Binding-site contacts:
Ligand atom N contacts residue ASN180 of chain 1.A at 3.0 Å (h-bond).
Ligand atom CB contacts residue ASN231 of chain 1.A at 3.6 Å.
Ligand atom CB contacts residue ASN231 of chain 1.A at 3.6 Å.
Ligand atom O contacts residue LYS127 of chain 1.A at 2.8 Å (salt-bridge).
Ligand atom CA contacts residue ASN180 of chain 1.A at 3.2 Å.
Ligand atom CZ contacts residue ARG65 of chain 1.A at 3.6 Å.
Ligand atom O2P contacts residue LYS54 of chain 1.A at 3.9 Å.
Ligand atom CG2 contacts residue ARG134 of chain 1.A at 3.8 Å.
Ligand atom CA contacts residue LEU179 of chain 1.A at 3.7 Å (hydrophobic).
Ligand atom P contacts residue ARG61 of chain 1.A at 3.6 Å.
Ligand atom C contacts residue LYS127 of chain 1.A at 3.7 Å.
Ligand atom CG contacts residue ARG65 of chain 1.A at 3.6 Å.
Ligand atom C contacts residue ASN231 of chain 1.A at 3.7 Å.
Ligand atom O contacts residue ASN231 of chain 1.A at 3.0 Å (h-bond).
Ligand atom O1P contacts residue ARG134 of chain 1.A at 2.9 Å (salt-bridge).
Ligand atom O contacts residue LEU179 of chain 1.A at 3.5 Å.
Ligand atom O contacts residue ASN180 of chain 1.A at 2.8 Å (h-bond).
Ligand atom CE1 contacts residue ARG65 of chain 1.A at 3.3 Å.
Ligand atom O contacts residue VAL183 of chain 1.A at 3.5 Å.
Ligand atom CG2 contacts residue GLY176 of chain 1.A at 3.5 Å.
Ligand atom CA contacts residue ASN231 of chain 1.A at 3.6 Å.
Ligand atom O3P contacts residue TYR135 of chain 1.A at 2.6 Å (h-bond).
Ligand atom OXT contacts residue LYS54 of chain 1.A at 3.8 Å.
Ligand atom O contacts residue LYS54 of chain 1.A at 3.8 Å.
Ligand atom CG contacts residue VAL183 of chain 1.A at 3.8 Å (hydrophobic).
Ligand atom O1P contacts residue ARG61 of chain 1.A at 2.9 Å (salt-bridge).
Ligand atom CG2 contacts residue NQ91 of chain 1.F at 3.8 Å.
Ligand atom P contacts residue TYR135 of chain 1.A at 3.8 Å.
Ligand atom CG1 contacts residue LEU227 of chain 1.A at 3.5 Å (hydrophobic).
Ligand atom O3P contacts residue ARG134 of chain 1.A at 2.8 Å (salt-bridge).
Ligand atom CG2 contacts residue VAL183 of chain 1.A at 3.7 Å (hydrophobic).
Ligand atom OXT contacts residue NQ91 of chain 1.F at 3.8 Å.
Ligand atom CD1 contacts residue ARG65 of chain 1.A at 3.2 Å.
Ligand atom CB contacts residue ASN180 of chain 1.A at 3.2 Å.
Ligand atom CA contacts residue ASN231 of chain 1.A at 3.8 Å.
Ligand atom O2P contacts residue ARG61 of chain 1.A at 2.9 Å (salt-bridge).
Ligand atom CG2 contacts residue ASN180 of chain 1.A at 3.6 Å.
Ligand atom N contacts residue ASN231 of chain 1.A at 2.9 Å (h-bond).
Ligand atom P contacts residue ARG134 of chain 1.A at 3.8 Å.
Ligand atom C contacts residue ASN180 of chain 1.A at 3.6 Å.

Sequence of chain 1.A:
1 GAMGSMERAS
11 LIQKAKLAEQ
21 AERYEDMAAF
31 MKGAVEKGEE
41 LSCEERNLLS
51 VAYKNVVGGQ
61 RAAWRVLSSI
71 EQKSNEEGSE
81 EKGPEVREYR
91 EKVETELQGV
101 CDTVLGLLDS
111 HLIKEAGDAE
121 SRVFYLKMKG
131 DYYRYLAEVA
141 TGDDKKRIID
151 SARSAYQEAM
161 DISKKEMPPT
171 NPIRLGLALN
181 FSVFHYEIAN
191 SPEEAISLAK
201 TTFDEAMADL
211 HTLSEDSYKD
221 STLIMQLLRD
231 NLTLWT

This protein binds this small molecule.
Small molecule (SMILES): CC(C)[C@H](NC(=O)[C@@H](NC(=O)[C@H](C)NC(=O)[C@@H]1CCCN1C(=O)[C@@H](N)Cc1ccccc1)[C@@H](C)OP(=O)(O)O)C(=O)O